A protein and the small-molecule ligand that binds it are described below.
Small molecule (SMILES): O=C(O)c1cc2ccccc2[nH]1

Sequence of chain 1.B:
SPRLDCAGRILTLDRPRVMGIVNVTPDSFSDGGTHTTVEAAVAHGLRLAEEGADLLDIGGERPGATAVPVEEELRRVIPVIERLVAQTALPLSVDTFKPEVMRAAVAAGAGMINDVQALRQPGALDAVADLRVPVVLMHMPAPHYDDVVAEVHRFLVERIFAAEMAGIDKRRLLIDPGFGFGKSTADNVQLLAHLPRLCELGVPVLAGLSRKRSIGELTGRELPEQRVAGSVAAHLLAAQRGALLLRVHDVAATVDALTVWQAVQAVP

Binding-site contacts:
Ligand atom N09 contacts residue GLY37 of chain 1.B at 3.3 Å.
Ligand atom O11 contacts residue GLY36 of chain 1.B at 3.4 Å.
Ligand atom C03 contacts residue GLY37 of chain 1.B at 3.9 Å.
Ligand atom C05 contacts residue GLY37 of chain 1.B at 4.3 Å.
Ligand atom C07 contacts residue GLY37 of chain 1.B at 4.4 Å.
Ligand atom C10 contacts residue GLY37 of chain 1.B at 3.7 Å.
Ligand atom C04 contacts residue GLY37 of chain 1.B at 3.6 Å.
Ligand atom O11 contacts residue SER34 of chain 1.B at 4.2 Å.
Ligand atom O11 contacts residue ASP35 of chain 1.B at 4.5 Å.
Ligand atom C08 contacts residue GLY37 of chain 1.B at 3.7 Å.
Ligand atom C08 contacts residue GLY36 of chain 1.B at 4.3 Å.
Ligand atom C10 contacts residue GLY36 of chain 1.B at 3.9 Å.
Ligand atom O11 contacts residue GLY37 of chain 1.B at 3.3 Å (h-bond).
Ligand atom N09 contacts residue GLY36 of chain 1.B at 4.3 Å.